Sequence of chain 10.C:
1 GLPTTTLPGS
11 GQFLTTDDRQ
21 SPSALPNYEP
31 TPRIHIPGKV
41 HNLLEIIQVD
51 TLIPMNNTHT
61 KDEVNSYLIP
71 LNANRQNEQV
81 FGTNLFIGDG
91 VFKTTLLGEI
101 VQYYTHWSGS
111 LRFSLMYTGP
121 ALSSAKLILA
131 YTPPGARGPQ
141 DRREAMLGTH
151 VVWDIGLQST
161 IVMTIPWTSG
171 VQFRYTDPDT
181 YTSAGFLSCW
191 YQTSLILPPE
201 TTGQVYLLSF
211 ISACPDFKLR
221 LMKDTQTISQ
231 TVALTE

Binding-site contacts:
Ligand atom C31 contacts residue ALA150 of chain 10.A at 3.5 Å (hydrophobic).
Ligand atom O1B contacts residue MET221 of chain 10.A at 3.4 Å.
Ligand atom C31 contacts residue PRO174 of chain 10.A at 3.4 Å (hydrophobic).
Ligand atom O1 contacts residue VAL188 of chain 10.A at 3.8 Å.
Ligand atom N2 contacts residue PHE186 of chain 10.A at 3.7 Å.
Ligand atom C4C contacts residue TYR152 of chain 10.A at 3.8 Å (hydrophobic).
Ligand atom C6B contacts residue TYR197 of chain 10.A at 3.6 Å (hydrophobic).
Ligand atom C5C contacts residue ILE104 of chain 10.A at 3.6 Å (hydrophobic).
Ligand atom C6C contacts residue VAL191 of chain 10.A at 3.2 Å (hydrophobic).
Ligand atom C5C contacts residue TYR128 of chain 10.A at 3.5 Å (hydrophobic).
Ligand atom C3C contacts residue TYR128 of chain 10.A at 3.9 Å (hydrophobic).
Ligand atom O1 contacts residue TYR152 of chain 10.A at 3.9 Å.
Ligand atom C5B contacts residue TYR197 of chain 10.A at 3.7 Å (hydrophobic).
Ligand atom C3 contacts residue PRO174 of chain 10.A at 3.8 Å (hydrophobic).
Ligand atom C7C contacts residue TYR128 of chain 10.A at 3.6 Å (hydrophobic).
Ligand atom C4 contacts residue TYR152 of chain 10.A at 3.9 Å (hydrophobic).
Ligand atom O1B contacts residue ILE104 of chain 10.A at 3.8 Å.
Ligand atom C3B contacts residue MET221 of chain 10.A at 4.0 Å (hydrophobic).
Ligand atom O1 contacts residue PHE186 of chain 10.A at 3.5 Å.
Ligand atom C2B contacts residue MET221 of chain 10.A at 3.6 Å (hydrophobic).
Ligand atom C5 contacts residue TYR152 of chain 10.A at 3.8 Å (hydrophobic).
Ligand atom O1B contacts residue TYR128 of chain 10.A at 3.9 Å.
Ligand atom C1B contacts residue MET221 of chain 10.A at 4.0 Å (hydrophobic).
Ligand atom CM1 contacts residue SER107 of chain 10.A at 3.6 Å.
Ligand atom O1 contacts residue ALA24 of chain 10.C at 3.6 Å.
Ligand atom C5B contacts residue LEU106 of chain 10.A at 3.7 Å (hydrophobic).
Ligand atom C1C contacts residue TYR152 of chain 10.A at 4.0 Å (hydrophobic).
Ligand atom C5 contacts residue PHE186 of chain 10.A at 3.5 Å (hydrophobic).
Ligand atom N2 contacts residue ALA24 of chain 10.C at 3.4 Å.
Ligand atom C4C contacts residue ILE104 of chain 10.A at 3.7 Å (hydrophobic).
Ligand atom C3C contacts residue VAL188 of chain 10.A at 3.3 Å (hydrophobic).
Ligand atom C31 contacts residue SER175 of chain 10.A at 3.6 Å.
Ligand atom C2C contacts residue VAL188 of chain 10.A at 3.2 Å (hydrophobic).
Ligand atom C31 contacts residue VAL176 of chain 10.A at 3.3 Å (hydrophobic).
Ligand atom N2 contacts residue PRO174 of chain 10.A at 3.9 Å.
Ligand atom C4 contacts residue PHE186 of chain 10.A at 3.6 Å (hydrophobic).
Ligand atom C4 contacts residue MET224 of chain 10.A at 3.8 Å (hydrophobic).
Ligand atom C6C contacts residue MET221 of chain 10.A at 3.7 Å (hydrophobic).
Ligand atom C3 contacts residue PHE186 of chain 10.A at 3.8 Å (hydrophobic).
Ligand atom C7C contacts residue TYR197 of chain 10.A at 3.8 Å (hydrophobic).

Sequence of chain 10.A:
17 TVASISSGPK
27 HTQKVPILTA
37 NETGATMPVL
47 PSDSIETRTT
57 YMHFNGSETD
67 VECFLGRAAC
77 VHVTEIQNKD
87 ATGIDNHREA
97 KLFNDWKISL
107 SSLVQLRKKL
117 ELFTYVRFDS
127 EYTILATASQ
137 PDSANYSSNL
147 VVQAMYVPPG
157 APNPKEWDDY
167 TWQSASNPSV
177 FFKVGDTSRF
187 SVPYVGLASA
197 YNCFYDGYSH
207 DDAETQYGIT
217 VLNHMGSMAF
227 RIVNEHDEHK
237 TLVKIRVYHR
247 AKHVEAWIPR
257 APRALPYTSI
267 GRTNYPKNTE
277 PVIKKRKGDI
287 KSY

This protein binds this small molecule.
Small molecule (SMILES): Cc1cc(CCCCCCCOc2ccc(C3=N[C@@H](C)CO3)cc2)on1